Sequence of chain 35.C:
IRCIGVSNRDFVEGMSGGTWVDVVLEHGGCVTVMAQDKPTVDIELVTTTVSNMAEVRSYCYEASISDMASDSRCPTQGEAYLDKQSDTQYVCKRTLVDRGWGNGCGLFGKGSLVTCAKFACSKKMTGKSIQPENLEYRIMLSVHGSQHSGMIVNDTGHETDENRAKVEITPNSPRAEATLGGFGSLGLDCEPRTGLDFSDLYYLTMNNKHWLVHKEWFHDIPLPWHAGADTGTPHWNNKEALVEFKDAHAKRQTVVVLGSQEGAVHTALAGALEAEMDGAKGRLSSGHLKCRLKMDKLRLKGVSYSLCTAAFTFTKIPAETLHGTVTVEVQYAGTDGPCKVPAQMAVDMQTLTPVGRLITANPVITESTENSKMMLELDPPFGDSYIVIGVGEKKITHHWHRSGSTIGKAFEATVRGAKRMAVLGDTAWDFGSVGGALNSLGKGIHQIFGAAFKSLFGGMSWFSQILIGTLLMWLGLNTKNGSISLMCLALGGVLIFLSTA

Binding-site contacts:
Ligand atom C8 contacts residue ASN154 of chain 35.C at 3.6 Å.
Ligand atom C1 contacts residue ASN154 of chain 35.C at 3.4 Å.
Ligand atom C6 contacts residue MET151 of chain 35.C at 4.5 Å (hydrophobic).
Ligand atom O7 contacts residue ASN154 of chain 35.C at 2.6 Å (h-bond).
Ligand atom N2 contacts residue ASN154 of chain 35.C at 3.8 Å.
Ligand atom C7 contacts residue ASN154 of chain 35.C at 3.3 Å.
Ligand atom C2 contacts residue ASN154 of chain 35.C at 3.5 Å.
Ligand atom N2 contacts residue THR156 of chain 35.C at 3.6 Å (h-bond).
Ligand atom C8 contacts residue THR156 of chain 35.C at 4.0 Å.
Ligand atom C7 contacts residue THR156 of chain 35.C at 3.9 Å.
Ligand atom C2 contacts residue THR156 of chain 35.C at 4.2 Å.
Ligand atom C1 contacts residue THR156 of chain 35.C at 3.6 Å.
Ligand atom O5 contacts residue ASN154 of chain 35.C at 4.0 Å.
Ligand atom O6 contacts residue MET151 of chain 35.C at 3.4 Å.

This protein binds this small molecule.
Small molecule (SMILES): CC(=O)N[C@H]1[C@H](O[C@H]2[C@H](O)[C@@H](NC(C)=O)CO[C@@H]2CO)O[C@H](CO)[C@@H](O)[C@@H]1O